Sequence of chain 1.B:
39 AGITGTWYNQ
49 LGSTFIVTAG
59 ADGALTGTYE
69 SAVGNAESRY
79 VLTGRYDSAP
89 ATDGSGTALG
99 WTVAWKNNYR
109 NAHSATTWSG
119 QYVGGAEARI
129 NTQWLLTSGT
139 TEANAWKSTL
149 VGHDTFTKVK

Sequence of chain 1.A:
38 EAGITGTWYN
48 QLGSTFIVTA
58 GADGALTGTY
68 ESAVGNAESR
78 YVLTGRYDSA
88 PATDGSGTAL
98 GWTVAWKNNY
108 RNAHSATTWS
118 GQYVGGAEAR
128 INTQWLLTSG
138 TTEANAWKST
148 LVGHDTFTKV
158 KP

The protein below binds the small molecule below.
Small molecule (SMILES): CC(C)C[C@@H](NC(=O)CN)C(=O)N[C@H](C)C(=O)N[C@H](CC(N)=O)C(=O)N[C@@H](C(=O)N[C@H](CC(=O)O)C(=O)N[C@H](CCC(=O)O)C(=O)N[C@@H](C=O)CO)C(C)C

Binding-site contacts:
Ligand atom CD contacts residue ASN47 of chain 1.B at 3.5 Å.
Ligand atom CB contacts residue ARG108 of chain 1.B at 3.8 Å.
Ligand atom CB contacts residue LEU49 of chain 1.B at 3.1 Å (hydrophobic).
Ligand atom CB contacts residue ALA70 of chain 1.B at 3.8 Å (hydrophobic).
Ligand atom O contacts residue SER69 of chain 1.B at 3.8 Å.
Ligand atom CB contacts residue LEU49 of chain 1.B at 3.8 Å (hydrophobic).
Ligand atom CG2 contacts residue TRP103 of chain 1.B at 3.8 Å (hydrophobic).
Ligand atom CG2 contacts residue SER69 of chain 1.B at 3.6 Å.
Ligand atom O contacts residue ALA110 of chain 1.B at 3.7 Å.
Ligand atom CA contacts residue ALA110 of chain 1.B at 3.7 Å (hydrophobic).
Ligand atom CG contacts residue SER51 of chain 1.B at 3.6 Å.
Ligand atom OD1 contacts residue THR114 of chain 1.B at 3.8 Å.
Ligand atom CG contacts residue ARG108 of chain 1.B at 3.8 Å.
Ligand atom ND2 contacts residue THR114 of chain 1.B at 2.5 Å (h-bond).
Ligand atom N contacts residue TRP103 of chain 1.B at 3.6 Å.
Ligand atom OG contacts residue SER51 of chain 1.B at 2.8 Å (h-bond).
Ligand atom OD1 contacts residue TRP132 of chain 1.B at 3.6 Å.
Ligand atom O contacts residue VAL71 of chain 1.B at 3.8 Å.
Ligand atom OE1 contacts residue ASN47 of chain 1.B at 2.6 Å (h-bond).
Ligand atom ND2 contacts residue TRP103 of chain 1.B at 3.4 Å.
Ligand atom CG2 contacts residue GLU68 of chain 1.B at 3.4 Å.
Ligand atom O contacts residue ALA70 of chain 1.B at 3.8 Å.
Ligand atom CD contacts residue SER51 of chain 1.B at 3.5 Å.
Ligand atom O contacts residue TRP144 of chain 1.A at 3.4 Å.
Ligand atom ND2 contacts residue LEU134 of chain 1.B at 3.6 Å.
Ligand atom CG contacts residue LEU49 of chain 1.B at 3.8 Å (hydrophobic).
Ligand atom O contacts residue SER112 of chain 1.B at 2.8 Å (h-bond).
Ligand atom OG contacts residue SER69 of chain 1.B at 3.5 Å.
Ligand atom O contacts residue LEU49 of chain 1.B at 3.7 Å.
Ligand atom CG2 contacts residue TYR67 of chain 1.B at 3.6 Å (hydrophobic).
Ligand atom CB contacts residue SER51 of chain 1.B at 3.7 Å.
Ligand atom CB contacts residue TRP144 of chain 1.A at 3.7 Å (hydrophobic).
Ligand atom OG contacts residue ALA70 of chain 1.B at 2.9 Å (h-bond).
Ligand atom CD1 contacts residue LYS145 of chain 1.A at 3.7 Å.
Ligand atom OE1 contacts residue SER51 of chain 1.B at 2.6 Å (h-bond).
Ligand atom CG contacts residue THR114 of chain 1.B at 3.6 Å.
Ligand atom CB contacts residue TRP103 of chain 1.B at 3.6 Å (hydrophobic).
Ligand atom O contacts residue SER69 of chain 1.B at 3.6 Å.
Ligand atom CB contacts residue TRP144 of chain 1.A at 3.8 Å (hydrophobic).
Ligand atom OD1 contacts residue ARG108 of chain 1.B at 2.9 Å (salt-bridge).